Sequence of chain 1.B:
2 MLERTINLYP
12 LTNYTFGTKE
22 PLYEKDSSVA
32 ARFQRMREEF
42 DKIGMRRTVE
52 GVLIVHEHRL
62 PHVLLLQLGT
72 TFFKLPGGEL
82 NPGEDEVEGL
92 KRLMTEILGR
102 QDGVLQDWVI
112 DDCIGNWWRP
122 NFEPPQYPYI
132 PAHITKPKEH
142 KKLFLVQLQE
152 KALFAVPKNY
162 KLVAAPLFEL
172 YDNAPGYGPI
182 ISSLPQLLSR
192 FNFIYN

The small molecule below binds the protein below.
Small molecule (SMILES): CCC[C@@]1(C)C(=O)Nc2ccccc2C(=O)N1C

Binding-site contacts:
Ligand atom C13 contacts residue ILE98 of chain 1.B at 4.3 Å (hydrophobic).
Ligand atom C6 contacts residue LEU23 of chain 1.B at 3.6 Å (hydrophobic).
Ligand atom C1 contacts residue GLY79 of chain 1.B at 4.4 Å.
Ligand atom C4 contacts residue LEU94 of chain 1.B at 4.0 Å (hydrophobic).
Ligand atom C10 contacts residue LYS75 of chain 1.B at 4.0 Å.
Ligand atom C11 contacts residue TYR161 of chain 1.B at 3.6 Å (hydrophobic).
Ligand atom C10 contacts residue TYR161 of chain 1.B at 4.1 Å (hydrophobic).
Ligand atom C1 contacts residue GLY78 of chain 1.B at 3.0 Å.
Ligand atom C5 contacts residue GLU97 of chain 1.B at 4.1 Å.
Ligand atom C4 contacts residue GLU97 of chain 1.B at 3.7 Å.
Ligand atom N2 contacts residue GLY78 of chain 1.B at 3.8 Å.
Ligand atom C8 contacts residue LEU76 of chain 1.B at 3.8 Å (hydrophobic).
Ligand atom C12 contacts residue LEU67 of chain 1.B at 4.4 Å (hydrophobic).
Ligand atom C2 contacts residue GLY78 of chain 1.B at 3.7 Å.
Ligand atom C4 contacts residue ILE98 of chain 1.B at 4.2 Å (hydrophobic).
Ligand atom C4 contacts residue LEU23 of chain 1.B at 4.1 Å (hydrophobic).
Ligand atom C13 contacts residue PRO158 of chain 1.B at 4.3 Å (hydrophobic).
Ligand atom C3 contacts residue LEU94 of chain 1.B at 4.1 Å (hydrophobic).
Ligand atom C12 contacts residue ILE98 of chain 1.B at 4.2 Å (hydrophobic).
Ligand atom C7 contacts residue LEU23 of chain 1.B at 4.3 Å (hydrophobic).
Ligand atom C2 contacts residue ILE98 of chain 1.B at 4.2 Å (hydrophobic).
Ligand atom C5 contacts residue LEU23 of chain 1.B at 3.4 Å (hydrophobic).
Ligand atom O1 contacts residue GLY79 of chain 1.B at 3.3 Å.
Ligand atom C12 contacts residue LEU23 of chain 1.B at 4.2 Å (hydrophobic).
Ligand atom C6 contacts residue TYR24 of chain 1.B at 3.9 Å (hydrophobic).
Ligand atom C12 contacts residue TYR161 of chain 1.B at 4.3 Å (hydrophobic).
Ligand atom O1 contacts residue GLY78 of chain 1.B at 2.5 Å (h-bond).
Ligand atom C3 contacts residue ILE98 of chain 1.B at 3.7 Å (hydrophobic).
Ligand atom C13 contacts residue TYR161 of chain 1.B at 3.4 Å (hydrophobic).
Ligand atom C1 contacts residue ILE98 of chain 1.B at 4.1 Å (hydrophobic).
Ligand atom N2 contacts residue ILE98 of chain 1.B at 4.1 Å.
Ligand atom C8 contacts residue GLY78 of chain 1.B at 3.6 Å.
Ligand atom C13 contacts residue LEU67 of chain 1.B at 4.5 Å (hydrophobic).
Ligand atom C13 contacts residue LEU23 of chain 1.B at 3.7 Å (hydrophobic).
Ligand atom C8 contacts residue ILE98 of chain 1.B at 3.7 Å (hydrophobic).
Ligand atom C3 contacts residue GLY78 of chain 1.B at 3.3 Å.
Ligand atom C8 contacts residue LEU67 of chain 1.B at 4.2 Å (hydrophobic).